Sequence of chain 1.A:
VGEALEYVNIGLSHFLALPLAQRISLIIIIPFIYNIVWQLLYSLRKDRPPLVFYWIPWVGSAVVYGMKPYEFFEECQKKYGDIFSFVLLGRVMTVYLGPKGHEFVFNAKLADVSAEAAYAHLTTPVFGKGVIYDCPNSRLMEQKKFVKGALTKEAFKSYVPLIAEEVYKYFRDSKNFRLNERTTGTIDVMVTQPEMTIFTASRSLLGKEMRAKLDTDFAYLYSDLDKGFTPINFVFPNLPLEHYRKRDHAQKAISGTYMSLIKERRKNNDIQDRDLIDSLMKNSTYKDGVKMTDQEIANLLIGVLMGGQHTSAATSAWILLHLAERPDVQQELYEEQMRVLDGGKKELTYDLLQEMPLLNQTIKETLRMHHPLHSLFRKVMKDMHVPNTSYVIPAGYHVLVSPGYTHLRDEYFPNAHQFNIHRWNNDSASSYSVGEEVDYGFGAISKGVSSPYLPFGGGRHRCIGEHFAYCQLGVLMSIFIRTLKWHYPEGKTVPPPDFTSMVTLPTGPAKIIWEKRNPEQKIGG

A protein and the small-molecule ligand that binds it are described below.
Small molecule (SMILES): CC(C)(C)[C@@](O)(CCc1ccc(Cl)cc1)Cn1cncn1

Binding-site contacts:
Ligand atom N26 contacts residue THR318 of chain 1.A at 4.1 Å.
Ligand atom C5 contacts residue GLY310 of chain 1.A at 3.1 Å.
Ligand atom C4 contacts residue HEM1 of chain 1.B at 4.3 Å.
Ligand atom C32 contacts residue LEU380 of chain 1.A at 4.1 Å (hydrophobic).
Ligand atom C25 contacts residue HEM1 of chain 1.B at 3.3 Å.
Ligand atom C1 contacts residue HEM1 of chain 1.B at 3.9 Å.
Ligand atom N24 contacts residue HEM1 of chain 1.B at 2.3 Å.
Ligand atom C23 contacts residue HEM1 of chain 1.B at 3.1 Å.
Ligand atom C23 contacts residue LEU380 of chain 1.A at 3.6 Å (hydrophobic).
Ligand atom C2 contacts residue TYR140 of chain 1.A at 4.1 Å (hydrophobic).
Ligand atom CL1 contacts residue ILE139 of chain 1.A at 3.2 Å.
Ligand atom C25 contacts residue THR318 of chain 1.A at 3.9 Å.
Ligand atom C6 contacts residue ILE139 of chain 1.A at 4.0 Å (hydrophobic).
Ligand atom CL1 contacts residue LEU307 of chain 1.A at 4.1 Å.
Ligand atom C36 contacts residue PHE236 of chain 1.A at 3.5 Å (hydrophobic).
Ligand atom C2 contacts residue PHE134 of chain 1.A at 4.4 Å (hydrophobic).
Ligand atom C6 contacts residue GLY310 of chain 1.A at 4.1 Å.
Ligand atom C15 contacts residue TYR140 of chain 1.A at 4.2 Å (hydrophobic).
Ligand atom C4 contacts residue GLY310 of chain 1.A at 3.4 Å.
Ligand atom C40 contacts residue TYR126 of chain 1.A at 3.9 Å (hydrophobic).
Ligand atom N24 contacts residue THR318 of chain 1.A at 4.0 Å.
Ligand atom O29 contacts residue HEM1 of chain 1.B at 3.8 Å.
Ligand atom C4 contacts residue GLY314 of chain 1.A at 3.9 Å.
Ligand atom N22 contacts residue LEU380 of chain 1.A at 4.0 Å.
Ligand atom N26 contacts residue GLY314 of chain 1.A at 3.3 Å.
Ligand atom O29 contacts residue LEU380 of chain 1.A at 4.0 Å.
Ligand atom C25 contacts residue GLY315 of chain 1.A at 4.4 Å.
Ligand atom C5 contacts residue VAL311 of chain 1.A at 4.0 Å (hydrophobic).
Ligand atom C19 contacts residue LEU380 of chain 1.A at 3.9 Å (hydrophobic).
Ligand atom CL1 contacts residue HEM1 of chain 1.B at 3.5 Å.
Ligand atom C40 contacts residue TYR140 of chain 1.A at 4.0 Å (hydrophobic).
Ligand atom C23 contacts residue THR318 of chain 1.A at 4.3 Å.
Ligand atom C3 contacts residue PHE134 of chain 1.A at 4.4 Å (hydrophobic).
Ligand atom N22 contacts residue THR318 of chain 1.A at 4.3 Å.
Ligand atom C5 contacts residue HEM1 of chain 1.B at 3.8 Å.
Ligand atom C6 contacts residue HEM1 of chain 1.B at 3.5 Å.
Ligand atom CL1 contacts residue VAL311 of chain 1.A at 4.2 Å.
Ligand atom C25 contacts residue GLY314 of chain 1.A at 3.6 Å.
Ligand atom C1 contacts residue ILE139 of chain 1.A at 3.5 Å (hydrophobic).
Ligand atom C2 contacts residue ILE139 of chain 1.A at 4.0 Å (hydrophobic).